A small-molecule ligand and the protein it binds are described below.
Small molecule (SMILES): [H]/N=C1\N[C@](CCC2CCCCC2)(C[C@H]2CCC[C@@H](Nc3ccc4ccccc4n3)C2)C(=O)N1C

Sequence of chain 1.A:
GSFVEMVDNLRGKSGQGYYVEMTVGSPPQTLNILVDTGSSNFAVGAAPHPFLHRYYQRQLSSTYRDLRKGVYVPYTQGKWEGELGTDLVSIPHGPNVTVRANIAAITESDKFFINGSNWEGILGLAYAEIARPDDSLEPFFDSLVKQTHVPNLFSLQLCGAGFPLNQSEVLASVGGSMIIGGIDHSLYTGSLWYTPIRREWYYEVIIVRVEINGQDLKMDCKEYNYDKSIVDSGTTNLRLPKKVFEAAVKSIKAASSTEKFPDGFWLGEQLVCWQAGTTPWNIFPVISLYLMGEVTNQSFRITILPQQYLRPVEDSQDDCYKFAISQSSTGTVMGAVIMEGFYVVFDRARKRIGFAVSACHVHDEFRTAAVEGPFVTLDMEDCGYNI

Binding-site contacts:
Ligand atom C30 contacts residue LYS128 of chain 1.A at 3.7 Å.
Ligand atom N28 contacts residue LYS128 of chain 1.A at 3.1 Å (salt-bridge).
Ligand atom N21 contacts residue ASP53 of chain 1.A at 2.8 Å (salt-bridge).
Ligand atom N28 contacts residue ILE131 of chain 1.A at 3.5 Å.
Ligand atom C18 contacts residue ARG149 of chain 1.A at 3.5 Å.
Ligand atom C4 contacts residue ASP53 of chain 1.A at 3.4 Å.
Ligand atom C24 contacts residue ASP249 of chain 1.A at 3.5 Å.
Ligand atom N28 contacts residue PHE129 of chain 1.A at 3.0 Å (h-bond).
Ligand atom C19 contacts residue ARG149 of chain 1.A at 3.8 Å.
Ligand atom C16 contacts residue GLY55 of chain 1.A at 3.5 Å.
Ligand atom N21 contacts residue ASP249 of chain 1.A at 2.8 Å (salt-bridge).
Ligand atom N28 contacts residue PHE130 of chain 1.A at 4.0 Å.
Ligand atom N21 contacts residue GLY55 of chain 1.A at 3.9 Å.
Ligand atom C34 contacts residue LYS128 of chain 1.A at 3.8 Å.
Ligand atom C14 contacts residue GLY251 of chain 1.A at 3.5 Å.
Ligand atom C29 contacts residue LYS128 of chain 1.A at 3.3 Å.
Ligand atom N3 contacts residue ASP53 of chain 1.A at 2.7 Å (salt-bridge).
Ligand atom C9 contacts residue GLY55 of chain 1.A at 3.8 Å.
Ligand atom C11 contacts residue TYR92 of chain 1.A at 4.0 Å (hydrophobic).
Ligand atom C24 contacts residue THR252 of chain 1.A at 3.4 Å.
Ligand atom C16 contacts residue TYR219 of chain 1.A at 4.0 Å (hydrophobic).
Ligand atom N22 contacts residue PHE129 of chain 1.A at 2.8 Å (h-bond).
Ligand atom C27 contacts residue GLN94 of chain 1.A at 3.7 Å.
Ligand atom C34 contacts residue PHE130 of chain 1.A at 3.7 Å (hydrophobic).
Ligand atom N22 contacts residue LYS128 of chain 1.A at 3.9 Å.
Ligand atom C2 contacts residue ASP53 of chain 1.A at 4.0 Å.
Ligand atom C17 contacts residue TYR219 of chain 1.A at 3.9 Å (hydrophobic).
Ligand atom N21 contacts residue GLY251 of chain 1.A at 3.6 Å.
Ligand atom C25 contacts residue LYS128 of chain 1.A at 3.3 Å.
Ligand atom C19 contacts residue VAL90 of chain 1.A at 3.6 Å (hydrophobic).
Ligand atom C15 contacts residue ASP53 of chain 1.A at 3.8 Å.
Ligand atom C20 contacts residue VAL90 of chain 1.A at 3.9 Å (hydrophobic).
Ligand atom C4 contacts residue GLY251 of chain 1.A at 3.9 Å.
Ligand atom C10 contacts residue SER56 of chain 1.A at 3.8 Å.
Ligand atom C4 contacts residue ASP249 of chain 1.A at 3.8 Å.
Ligand atom C25 contacts residue PHE129 of chain 1.A at 3.4 Å (hydrophobic).
Ligand atom C26 contacts residue LYS128 of chain 1.A at 3.7 Å.
Ligand atom O6 contacts residue TYR92 of chain 1.A at 3.4 Å.
Ligand atom C27 contacts residue LYS128 of chain 1.A at 3.9 Å.
Ligand atom C17 contacts residue ILE147 of chain 1.A at 3.8 Å (hydrophobic).